Sequence of chain 1.A:
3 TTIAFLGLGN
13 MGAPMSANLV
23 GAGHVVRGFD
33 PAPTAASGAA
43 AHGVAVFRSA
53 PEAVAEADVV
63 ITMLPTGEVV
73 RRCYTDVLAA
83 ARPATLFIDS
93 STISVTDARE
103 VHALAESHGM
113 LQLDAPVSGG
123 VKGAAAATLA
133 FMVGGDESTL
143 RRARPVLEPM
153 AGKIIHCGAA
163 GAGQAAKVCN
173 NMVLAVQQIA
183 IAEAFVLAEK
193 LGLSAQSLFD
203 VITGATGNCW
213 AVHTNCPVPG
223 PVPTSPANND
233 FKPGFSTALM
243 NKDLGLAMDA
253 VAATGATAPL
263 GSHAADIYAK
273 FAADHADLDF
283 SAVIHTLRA

Binding-site contacts:
Ligand atom C4 contacts residue GLY121 of chain 1.B at 4.1 Å.
Ligand atom O3 contacts residue GLY121 of chain 1.B at 4.5 Å.
Ligand atom C2 contacts residue TRP212 of chain 1.B at 4.0 Å (hydrophobic).
Ligand atom O3 contacts residue THR208 of chain 1.A at 4.3 Å.
Ligand atom O1 contacts residue PHE237 of chain 1.B at 3.7 Å.
Ligand atom O2 contacts residue SER120 of chain 1.B at 3.6 Å.
Ligand atom C1 contacts residue THR208 of chain 1.A at 4.2 Å.
Ligand atom O1 contacts residue THR208 of chain 1.A at 3.9 Å.
Ligand atom C3 contacts residue GLY121 of chain 1.B at 4.5 Å.
Ligand atom C4 contacts residue TRP212 of chain 1.B at 4.5 Å (hydrophobic).
Ligand atom C1 contacts residue GLY121 of chain 1.B at 4.2 Å.
Ligand atom O2 contacts residue GLY121 of chain 1.B at 3.1 Å (h-bond).
Ligand atom C3 contacts residue PHE237 of chain 1.B at 4.3 Å (hydrophobic).

This small molecule binds to this protein.
Small molecule (SMILES): C[C@H](CO)C(=O)O

Sequence of chain 1.B:
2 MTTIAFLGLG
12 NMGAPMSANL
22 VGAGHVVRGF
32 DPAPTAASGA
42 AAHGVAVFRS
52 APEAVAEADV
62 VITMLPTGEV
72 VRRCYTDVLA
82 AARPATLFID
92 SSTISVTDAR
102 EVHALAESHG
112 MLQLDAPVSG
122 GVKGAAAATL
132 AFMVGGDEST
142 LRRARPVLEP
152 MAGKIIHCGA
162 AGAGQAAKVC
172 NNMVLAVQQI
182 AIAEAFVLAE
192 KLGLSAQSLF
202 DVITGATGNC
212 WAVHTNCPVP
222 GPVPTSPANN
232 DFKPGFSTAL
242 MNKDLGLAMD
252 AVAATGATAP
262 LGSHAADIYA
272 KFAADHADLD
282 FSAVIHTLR